The small molecule below binds the protein below.
Small molecule (SMILES): Nc1ncccn1

Sequence of chain 1.A:
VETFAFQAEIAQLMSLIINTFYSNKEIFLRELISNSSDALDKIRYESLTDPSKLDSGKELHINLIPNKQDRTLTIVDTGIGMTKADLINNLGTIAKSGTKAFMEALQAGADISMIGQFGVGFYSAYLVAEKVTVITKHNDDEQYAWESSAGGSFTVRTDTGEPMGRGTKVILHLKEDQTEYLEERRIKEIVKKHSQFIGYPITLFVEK

Binding-site contacts:
Ligand atom N7 contacts residue MET110 of chain 1.A at 4.4 Å.
Ligand atom C1 contacts residue ASP105 of chain 1.A at 4.0 Å.
Ligand atom C1 contacts residue THR196 of chain 1.A at 4.2 Å.
Ligand atom C3 contacts residue THR196 of chain 1.A at 4.2 Å.
Ligand atom N2 contacts residue THR196 of chain 1.A at 4.0 Å.
Ligand atom N2 contacts residue ALA67 of chain 1.A at 4.4 Å.
Ligand atom N2 contacts residue SER64 of chain 1.A at 3.8 Å.
Ligand atom N7 contacts residue THR196 of chain 1.A at 3.6 Å.
Ligand atom N1 contacts residue MET110 of chain 1.A at 4.4 Å.
Ligand atom C3 contacts residue ALA67 of chain 1.A at 3.7 Å (hydrophobic).
Ligand atom N2 contacts residue ASN63 of chain 1.A at 4.0 Å.
Ligand atom N2 contacts residue ASP105 of chain 1.A at 2.9 Å (salt-bridge).
Ligand atom C1 contacts residue MET110 of chain 1.A at 4.5 Å (hydrophobic).
Ligand atom N1 contacts residue MT01 of chain 1.E at 3.6 Å.
Ligand atom C4 contacts residue MET110 of chain 1.A at 3.9 Å (hydrophobic).
Ligand atom N7 contacts residue ALA67 of chain 1.A at 3.3 Å.
Ligand atom C4 contacts residue MT01 of chain 1.E at 3.7 Å.
Ligand atom C5 contacts residue MET110 of chain 1.A at 3.6 Å (hydrophobic).
Ligand atom N7 contacts residue ASN63 of chain 1.A at 4.5 Å.
Ligand atom C1 contacts residue ASN63 of chain 1.A at 4.1 Å.
Ligand atom C3 contacts residue MET110 of chain 1.A at 3.9 Å (hydrophobic).
Ligand atom C3 contacts residue GLY109 of chain 1.A at 4.3 Å.
Ligand atom N1 contacts residue ASN63 of chain 1.A at 3.8 Å.
Ligand atom N7 contacts residue ASP105 of chain 1.A at 4.2 Å.
Ligand atom C1 contacts residue ALA67 of chain 1.A at 4.1 Å (hydrophobic).